Sequence of chain 1.C:
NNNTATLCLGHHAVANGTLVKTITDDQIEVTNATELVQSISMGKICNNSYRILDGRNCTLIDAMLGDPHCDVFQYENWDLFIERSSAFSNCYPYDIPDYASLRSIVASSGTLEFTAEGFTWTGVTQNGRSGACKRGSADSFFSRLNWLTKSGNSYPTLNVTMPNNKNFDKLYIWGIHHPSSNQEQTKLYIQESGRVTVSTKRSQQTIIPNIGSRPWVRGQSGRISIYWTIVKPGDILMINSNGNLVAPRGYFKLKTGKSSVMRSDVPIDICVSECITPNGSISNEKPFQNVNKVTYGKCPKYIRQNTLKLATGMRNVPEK

A protein and the small-molecule ligand that binds it are described below.
Small molecule (SMILES): CC(=O)N[C@H]1[C@H](O[C@H]2[C@H](O)[C@@H](NC(C)=O)CO[C@@H]2CO)O[C@H](CO)[C@@H](O[C@@H]2O[C@H](CO[C@H]3O[C@H](CO)[C@@H](O)[C@H](O)[C@@H]3O)[C@@H](O)[C@H](O[C@H]3O[C@H](CO)[C@@H](O)[C@H](O)[C@@H]3O)[C@@H]2O)[C@@H]1O

Sequence of chain 1.D:
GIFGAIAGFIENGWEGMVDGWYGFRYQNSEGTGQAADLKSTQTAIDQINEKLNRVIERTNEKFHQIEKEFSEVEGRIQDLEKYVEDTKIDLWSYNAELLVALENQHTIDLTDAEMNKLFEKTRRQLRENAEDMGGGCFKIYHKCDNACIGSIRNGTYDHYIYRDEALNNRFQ

Binding-site contacts:
Ligand atom C6 contacts residue THR38 of chain 1.C at 4.3 Å.
Ligand atom O2 contacts residue GLU289 of chain 1.C at 4.2 Å.
Ligand atom O2 contacts residue GLU57 of chain 1.D at 4.2 Å.
Ligand atom C6 contacts residue LEU52 of chain 1.D at 3.9 Å (hydrophobic).
Ligand atom C2 contacts residue ASN36 of chain 1.C at 2.4 Å.
Ligand atom C3 contacts residue GLU57 of chain 1.D at 4.1 Å.
Ligand atom C2 contacts residue GLU57 of chain 1.D at 4.3 Å.
Ligand atom O5 contacts residue THR316 of chain 1.C at 3.0 Å (h-bond).
Ligand atom N2 contacts residue ASN36 of chain 1.C at 3.0 Å (h-bond).
Ligand atom C6 contacts residue GLU289 of chain 1.C at 4.4 Å.
Ligand atom C8 contacts residue THR38 of chain 1.C at 4.4 Å.
Ligand atom O5 contacts residue ALA37 of chain 1.C at 4.5 Å.
Ligand atom O7 contacts residue ASN36 of chain 1.C at 3.8 Å.
Ligand atom C5 contacts residue THR316 of chain 1.C at 4.1 Å.
Ligand atom C8 contacts residue GLU289 of chain 1.C at 4.2 Å.
Ligand atom C4 contacts residue ASN36 of chain 1.C at 4.2 Å.
Ligand atom C5 contacts residue GLU289 of chain 1.C at 4.1 Å.
Ligand atom O6 contacts residue THR38 of chain 1.C at 3.3 Å (h-bond).
Ligand atom O6 contacts residue LEU52 of chain 1.D at 4.2 Å.
Ligand atom O3 contacts residue GLU289 of chain 1.C at 2.7 Å (salt-bridge).
Ligand atom C3 contacts residue ASN36 of chain 1.C at 3.8 Å.
Ligand atom C2 contacts residue GLU289 of chain 1.C at 4.4 Å.
Ligand atom C1 contacts residue THR316 of chain 1.C at 3.6 Å.
Ligand atom C6 contacts residue THR316 of chain 1.C at 4.1 Å.
Ligand atom O6 contacts residue THR316 of chain 1.C at 4.5 Å.
Ligand atom C7 contacts residue ASN36 of chain 1.C at 3.6 Å.
Ligand atom C1 contacts residue ASN36 of chain 1.C at 1.4 Å.
Ligand atom O4 contacts residue GLU289 of chain 1.C at 2.4 Å (salt-bridge).
Ligand atom O3 contacts residue GLU57 of chain 1.D at 3.0 Å (salt-bridge).
Ligand atom C1 contacts residue ALA37 of chain 1.C at 4.5 Å (hydrophobic).
Ligand atom C4 contacts residue GLU289 of chain 1.C at 2.7 Å.
Ligand atom C5 contacts residue ASN36 of chain 1.C at 3.5 Å.
Ligand atom O5 contacts residue ASN36 of chain 1.C at 2.2 Å (h-bond).
Ligand atom C3 contacts residue GLU289 of chain 1.C at 3.2 Å.